Sequence of chain 1.DA:
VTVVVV

Sequence of chain 1.L:
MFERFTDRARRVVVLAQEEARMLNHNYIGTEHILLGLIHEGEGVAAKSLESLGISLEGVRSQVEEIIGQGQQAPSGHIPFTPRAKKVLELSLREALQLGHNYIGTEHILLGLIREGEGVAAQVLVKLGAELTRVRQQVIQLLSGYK

A small-molecule ligand and the protein it binds are described below.
Small molecule (SMILES): CC[C@@H](C)[C@@H](C(=O)N[C@@H]1C(=O)N(C)[C@@H]([C@@H](C)O)C(=O)N[C@@H](C(C)C)C(=O)N(C)[C@@H](CC(C)C)C(=O)N[C@@H](C(C)C)C(=O)N(C)[C@@H](C(C)C)C(=O)N(C)[C@@H](Cc2c[nH]c3cccc(OC)c23)C(=O)N[C@@H](C(C)C)C(=O)N[C@@H]([C@H](O)c2ccccc2)C(=O)N[C@@H](C(C)C)C(=O)O[C@@H]1C)N(C)C(=O)[C@@H](NC(=O)[C@H](C(C)C)N(C)C)C(C)C

Binding-site contacts:
Ligand atom CA contacts residue GLU3 of chain 1.L at 3.4 Å.
Ligand atom CD2 contacts residue PHE5 of chain 1.L at 3.8 Å (hydrophobic).
Ligand atom O contacts residue MET1 of chain 1.L at 2.7 Å (h-bond).
Ligand atom C contacts residue PHE5 of chain 1.L at 3.8 Å (hydrophobic).
Ligand atom CG1 contacts residue PHE2 of chain 1.L at 3.6 Å (hydrophobic).
Ligand atom CE2 contacts residue LEU88 of chain 1.L at 3.7 Å (hydrophobic).
Ligand atom CD2 contacts residue ILE103 of chain 1.L at 3.7 Å (hydrophobic).
Ligand atom CD2 contacts residue O7D10 of chain 1.DA at 3.8 Å.
Ligand atom OB contacts residue LEU92 of chain 1.L at 3.6 Å.
Ligand atom O contacts residue MVA9 of chain 1.DA at 3.7 Å.
Ligand atom C contacts residue GLU3 of chain 1.L at 3.6 Å.
Ligand atom CD1 contacts residue LEU96 of chain 1.L at 3.4 Å (hydrophobic).
Ligand atom CDE contacts residue H1412 of chain 1.DA at 3.8 Å.
Ligand atom CCX contacts residue ARG10 of chain 1.L at 3.6 Å.
Ligand atom CD2 contacts residue MLE7 of chain 1.DA at 3.8 Å.
Ligand atom O contacts residue PHE5 of chain 1.L at 3.0 Å (h-bond).
Ligand atom OB contacts residue GLU3 of chain 1.L at 3.0 Å (salt-bridge).
Ligand atom CN contacts residue O7D10 of chain 1.DA at 3.8 Å.
Ligand atom CG2 contacts residue MET1 of chain 1.L at 3.3 Å (hydrophobic).
Ligand atom N contacts residue GLU3 of chain 1.L at 3.0 Å (salt-bridge).
Ligand atom CCW contacts residue ARG10 of chain 1.L at 3.5 Å.
Ligand atom CDA contacts residue MLE7 of chain 1.DA at 3.7 Å.
Ligand atom ODG contacts residue PHE5 of chain 1.L at 3.8 Å.
Ligand atom OXT contacts residue GLU3 of chain 1.L at 3.5 Å (salt-bridge).
Ligand atom OXT contacts residue PHE2 of chain 1.L at 2.8 Å (h-bond).
Ligand atom CG1 contacts residue MET1 of chain 1.L at 3.7 Å (hydrophobic).
Ligand atom CDB contacts residue ARG10 of chain 1.L at 3.8 Å.
Ligand atom CD2 contacts residue LEU92 of chain 1.L at 3.7 Å (hydrophobic).
Ligand atom O contacts residue ARG4 of chain 1.L at 3.7 Å.
Ligand atom CE2 contacts residue PHE5 of chain 1.L at 3.5 Å (hydrophobic).
Ligand atom CN contacts residue MLE7 of chain 1.DA at 3.0 Å.
Ligand atom NCZ contacts residue MLE7 of chain 1.DA at 3.4 Å.
Ligand atom CDH contacts residue PHE5 of chain 1.L at 3.6 Å (hydrophobic).
Ligand atom CD1 contacts residue PHE5 of chain 1.L at 3.6 Å (hydrophobic).
Ligand atom OG1 contacts residue MET1 of chain 1.L at 3.6 Å.
Ligand atom CN contacts residue MVA9 of chain 1.DA at 3.8 Å.
Ligand atom CCY contacts residue ARG10 of chain 1.L at 3.7 Å.
Ligand atom CG1 contacts residue GLU3 of chain 1.L at 3.7 Å.
Ligand atom CDD contacts residue VAL13 of chain 1.L at 3.8 Å (hydrophobic).
Ligand atom CG2 contacts residue GLU89 of chain 1.L at 3.5 Å.